A small-molecule ligand and the protein it binds are described below.
Small molecule (SMILES): CC(=O)N[C@H]1[C@H](O[C@H]2[C@H](O)[C@@H](NC(C)=O)CO[C@@H]2CO[C@@H]2O[C@@H](C)[C@@H](O)[C@@H](O)[C@@H]2O)O[C@H](CO)[C@@H](O[C@@H]2O[C@H](CO)[C@@H](O)[C@H](O[C@@H]3O[C@H](CO)[C@@H](O)[C@H](O)[C@@H]3O)[C@@H]2O)[C@@H]1O

Sequence of chain 3.E:
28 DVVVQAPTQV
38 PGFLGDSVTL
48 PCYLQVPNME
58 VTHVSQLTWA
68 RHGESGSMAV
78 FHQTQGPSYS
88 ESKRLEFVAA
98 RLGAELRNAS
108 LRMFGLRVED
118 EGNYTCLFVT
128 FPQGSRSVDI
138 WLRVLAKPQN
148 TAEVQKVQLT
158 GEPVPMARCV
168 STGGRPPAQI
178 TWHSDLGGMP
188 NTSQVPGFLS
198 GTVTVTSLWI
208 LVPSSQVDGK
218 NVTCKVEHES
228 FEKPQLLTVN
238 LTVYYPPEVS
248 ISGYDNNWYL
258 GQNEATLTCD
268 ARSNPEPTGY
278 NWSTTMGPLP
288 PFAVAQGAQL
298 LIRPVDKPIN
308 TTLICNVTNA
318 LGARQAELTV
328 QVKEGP

Binding-site contacts:
Ligand atom C7 contacts residue TRP138 of chain 3.E at 4.3 Å (hydrophobic).
Ligand atom N2 contacts residue ASN120 of chain 3.E at 3.0 Å (h-bond).
Ligand atom O5 contacts residue TRP138 of chain 3.E at 4.3 Å.
Ligand atom C3 contacts residue TRP138 of chain 3.E at 2.9 Å (hydrophobic).
Ligand atom O5 contacts residue ASN120 of chain 3.E at 4.0 Å.
Ligand atom C6 contacts residue ASN120 of chain 3.E at 3.0 Å.
Ligand atom O7 contacts residue TRP138 of chain 3.E at 3.8 Å.
Ligand atom O3 contacts residue TRP138 of chain 3.E at 3.5 Å.
Ligand atom C1 contacts residue TRP138 of chain 3.E at 3.9 Å (hydrophobic).
Ligand atom C1 contacts residue ASN120 of chain 3.E at 1.4 Å.
Ligand atom C5 contacts residue TRP138 of chain 3.E at 3.5 Å (hydrophobic).
Ligand atom C3 contacts residue ASN120 of chain 3.E at 3.9 Å.
Ligand atom C5 contacts residue ASN120 of chain 3.E at 3.9 Å.
Ligand atom C5 contacts residue ASN120 of chain 3.E at 3.6 Å.
Ligand atom C8 contacts residue GLY119 of chain 3.E at 3.9 Å.
Ligand atom O5 contacts residue ASN120 of chain 3.E at 2.4 Å (h-bond).
Ligand atom O7 contacts residue ASN120 of chain 3.E at 4.4 Å.
Ligand atom O4 contacts residue TRP138 of chain 3.E at 3.1 Å.
Ligand atom C2 contacts residue ASN120 of chain 3.E at 2.6 Å.
Ligand atom C4 contacts residue TRP138 of chain 3.E at 3.3 Å (hydrophobic).
Ligand atom C8 contacts residue ASN120 of chain 3.E at 4.1 Å.
Ligand atom C8 contacts residue TRP138 of chain 3.E at 4.0 Å (hydrophobic).
Ligand atom C4 contacts residue ASN120 of chain 3.E at 4.2 Å.
Ligand atom C7 contacts residue ASN120 of chain 3.E at 3.8 Å.
Ligand atom N2 contacts residue TRP138 of chain 3.E at 3.7 Å.
Ligand atom C2 contacts residue TRP138 of chain 3.E at 3.8 Å (hydrophobic).